Binding-site contacts:
Ligand atom CAF contacts residue R4G1 of chain 2.E at 0.8 Å.
Ligand atom O5 contacts residue GLU54 of chain 2.A at 3.3 Å (salt-bridge).
Ligand atom CAH contacts residue R4G1 of chain 2.E at 0.5 Å.
Ligand atom CAC contacts residue R4G1 of chain 2.E at 0.9 Å.
Ligand atom C3 contacts residue R4G1 of chain 2.E at 2.7 Å.
Ligand atom O6 contacts residue GLU54 of chain 2.A at 3.1 Å (salt-bridge).
Ligand atom O5 contacts residue R4G1 of chain 2.E at 1.5 Å.
Ligand atom OAO contacts residue SER117 of chain 2.A at 3.0 Å (h-bond).
Ligand atom C2 contacts residue R4G1 of chain 2.E at 1.6 Å.
Ligand atom C1 contacts residue R4G1 of chain 2.E at 0.5 Å.
Ligand atom CAA contacts residue R4G1 of chain 2.E at 0.8 Å.
Ligand atom C4 contacts residue R4G1 of chain 2.E at 2.8 Å.
Ligand atom C6 contacts residue LYS15 of chain 2.A at 3.1 Å.
Ligand atom O6 contacts residue LYS15 of chain 2.A at 2.0 Å (salt-bridge).
Ligand atom OBC contacts residue GLU54 of chain 2.A at 2.9 Å (salt-bridge).
Ligand atom O3 contacts residue MET13 of chain 1.A at 2.7 Å.
Ligand atom CAD contacts residue R4G1 of chain 2.E at 1.3 Å.
Ligand atom O2 contacts residue R4G1 of chain 2.E at 2.0 Å (h-bond).
Ligand atom CAM contacts residue R4G1 of chain 2.E at 0.8 Å.
Ligand atom O2 contacts residue GLU54 of chain 1.A at 2.3 Å (salt-bridge).
Ligand atom CAL contacts residue R4G1 of chain 2.E at 0.8 Å.
Ligand atom CAG contacts residue R4G1 of chain 2.E at 1.2 Å.
Ligand atom O1 contacts residue R4G1 of chain 2.E at 1.2 Å.
Ligand atom O5 contacts residue LYS15 of chain 2.A at 3.2 Å (salt-bridge).
Ligand atom CAI contacts residue R4G1 of chain 2.E at 0.2 Å.
Ligand atom CAE contacts residue R4G1 of chain 2.E at 1.2 Å.
Ligand atom OAP contacts residue SER117 of chain 1.A at 2.8 Å (h-bond).
Ligand atom C6 contacts residue GLU54 of chain 2.A at 2.8 Å.
Ligand atom CAJ contacts residue R4G1 of chain 2.E at 0.6 Å.
Ligand atom CAA contacts residue LYS15 of chain 2.A at 3.3 Å.
Ligand atom CAB contacts residue R4G1 of chain 2.E at 0.9 Å.
Ligand atom CAL contacts residue SER117 of chain 2.A at 3.2 Å.
Ligand atom CAN contacts residue R4G1 of chain 2.E at 0.6 Å.
Ligand atom O6 contacts residue SER52 of chain 2.A at 3.3 Å (h-bond).
Ligand atom CAE contacts residue LYS15 of chain 1.A at 3.3 Å.
Ligand atom C5 contacts residue GLU54 of chain 2.A at 3.3 Å.
Ligand atom CAK contacts residue R4G1 of chain 2.E at 0.8 Å.
Ligand atom OAP contacts residue R4G1 of chain 2.E at 0.9 Å (h-bond).
Ligand atom OAO contacts residue R4G1 of chain 2.E at 0.9 Å (h-bond).
Ligand atom C5 contacts residue R4G1 of chain 2.E at 2.6 Å.

A small-molecule ligand and the protein it binds are described below.
Small molecule (SMILES): O=C(O)[C@H]1O[C@@H](Oc2ccc(/C=C/c3cc(O)cc(O)c3)cc2)[C@H](O)[C@@H](O)[C@@H]1O

Sequence of chain 1.A:
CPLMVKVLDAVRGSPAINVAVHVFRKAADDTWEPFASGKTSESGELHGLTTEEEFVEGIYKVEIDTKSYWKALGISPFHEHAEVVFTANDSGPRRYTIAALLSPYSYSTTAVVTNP

Sequence of chain 2.A:
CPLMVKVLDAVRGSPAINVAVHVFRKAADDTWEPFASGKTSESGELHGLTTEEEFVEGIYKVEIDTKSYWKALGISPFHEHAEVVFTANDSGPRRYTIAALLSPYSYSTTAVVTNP